Sequence of chain 29.A:
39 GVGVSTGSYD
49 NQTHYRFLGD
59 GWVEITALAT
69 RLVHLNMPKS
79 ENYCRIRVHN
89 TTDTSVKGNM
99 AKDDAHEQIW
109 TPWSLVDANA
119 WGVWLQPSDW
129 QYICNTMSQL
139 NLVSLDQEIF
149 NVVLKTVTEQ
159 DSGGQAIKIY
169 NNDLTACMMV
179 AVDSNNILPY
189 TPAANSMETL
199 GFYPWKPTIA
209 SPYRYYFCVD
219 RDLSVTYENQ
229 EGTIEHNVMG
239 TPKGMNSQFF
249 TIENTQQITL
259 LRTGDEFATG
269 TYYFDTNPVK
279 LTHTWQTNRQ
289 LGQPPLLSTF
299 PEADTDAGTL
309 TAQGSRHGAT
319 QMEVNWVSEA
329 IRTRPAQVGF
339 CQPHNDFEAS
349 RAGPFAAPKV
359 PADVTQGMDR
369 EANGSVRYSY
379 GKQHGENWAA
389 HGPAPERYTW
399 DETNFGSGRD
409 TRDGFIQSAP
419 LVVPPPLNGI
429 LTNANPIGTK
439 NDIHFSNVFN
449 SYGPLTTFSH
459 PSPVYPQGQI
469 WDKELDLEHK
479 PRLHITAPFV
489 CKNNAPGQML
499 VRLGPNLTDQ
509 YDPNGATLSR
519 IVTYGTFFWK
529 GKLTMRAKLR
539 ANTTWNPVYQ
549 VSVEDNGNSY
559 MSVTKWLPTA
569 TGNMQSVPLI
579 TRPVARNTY

This small molecule binds to this protein.
Small molecule (SMILES): Nc1ncnc2c1ncn2[C@H]1C[C@H](O)[C@@H](COP(=O)(O)O)O1

Binding-site contacts:
Ligand atom OP1 contacts residue PHE272 of chain 29.A at 3.4 Å.
Ligand atom OP1 contacts residue ASN491 of chain 29.A at 3.6 Å.
Ligand atom OP1 contacts residue ASP273 of chain 29.A at 3.3 Å.
Ligand atom P contacts residue ASN491 of chain 29.A at 3.0 Å.
Ligand atom OP2 contacts residue ASN491 of chain 29.A at 1.7 Å (h-bond).
Ligand atom OP1 contacts residue TYR271 of chain 29.A at 3.1 Å (h-bond).
Ligand atom P contacts residue ASP273 of chain 29.A at 2.8 Å.
Ligand atom P contacts residue TYR271 of chain 29.A at 4.5 Å.
Ligand atom P contacts residue PHE272 of chain 29.A at 4.3 Å.
Ligand atom O5' contacts residue ASN491 of chain 29.A at 3.5 Å (h-bond).
Ligand atom C5' contacts residue ASP273 of chain 29.A at 3.8 Å.
Ligand atom O5' contacts residue ASP273 of chain 29.A at 4.1 Å.
Ligand atom OP2 contacts residue ASP273 of chain 29.A at 2.4 Å.
Ligand atom C5' contacts residue ASN491 of chain 29.A at 4.0 Å.